Sequence of chain 1.J:
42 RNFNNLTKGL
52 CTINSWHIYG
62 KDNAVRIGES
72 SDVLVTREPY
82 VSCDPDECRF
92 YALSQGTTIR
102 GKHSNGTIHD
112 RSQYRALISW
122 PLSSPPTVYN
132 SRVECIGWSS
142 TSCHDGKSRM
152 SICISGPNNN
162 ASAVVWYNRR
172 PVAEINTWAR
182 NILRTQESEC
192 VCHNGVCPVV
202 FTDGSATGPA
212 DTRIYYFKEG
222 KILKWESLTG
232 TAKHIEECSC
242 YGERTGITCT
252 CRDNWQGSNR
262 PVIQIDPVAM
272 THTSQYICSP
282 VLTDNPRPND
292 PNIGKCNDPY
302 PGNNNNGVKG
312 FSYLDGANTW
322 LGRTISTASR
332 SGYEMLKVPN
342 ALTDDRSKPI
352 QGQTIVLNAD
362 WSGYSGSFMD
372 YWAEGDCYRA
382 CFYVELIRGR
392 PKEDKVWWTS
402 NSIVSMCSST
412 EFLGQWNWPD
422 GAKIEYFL

Binding-site contacts:
Ligand atom O4 contacts residue TRP398 of chain 1.J at 4.2 Å.
Ligand atom C2 contacts residue TRP398 of chain 1.J at 4.3 Å (hydrophobic).
Ligand atom O7 contacts residue ASN106 of chain 1.J at 3.2 Å (h-bond).
Ligand atom O7 contacts residue TRP398 of chain 1.J at 3.6 Å.
Ligand atom O3 contacts residue TRP398 of chain 1.J at 4.3 Å.
Ligand atom C7 contacts residue ASN106 of chain 1.J at 3.1 Å.
Ligand atom O5 contacts residue ASN106 of chain 1.J at 2.4 Å (h-bond).
Ligand atom N2 contacts residue ASN106 of chain 1.J at 2.8 Å (h-bond).
Ligand atom C3 contacts residue ASN106 of chain 1.J at 3.6 Å.
Ligand atom C1 contacts residue TRP398 of chain 1.J at 3.9 Å (hydrophobic).
Ligand atom C2 contacts residue ASN106 of chain 1.J at 2.3 Å.
Ligand atom C1 contacts residue ASN106 of chain 1.J at 1.4 Å.
Ligand atom C4 contacts residue ASN106 of chain 1.J at 4.2 Å.
Ligand atom C5 contacts residue TRP398 of chain 1.J at 4.2 Å (hydrophobic).
Ligand atom N2 contacts residue TRP398 of chain 1.J at 3.6 Å.
Ligand atom C7 contacts residue TRP398 of chain 1.J at 4.0 Å (hydrophobic).
Ligand atom C5 contacts residue ASN106 of chain 1.J at 3.6 Å.
Ligand atom C8 contacts residue ASN106 of chain 1.J at 4.2 Å.
Ligand atom C3 contacts residue TRP398 of chain 1.J at 3.9 Å (hydrophobic).
Ligand atom C8 contacts residue TRP398 of chain 1.J at 3.4 Å (hydrophobic).

The protein below binds the small molecule below.
Small molecule (SMILES): CC(=O)N[C@H]1[C@H](O[C@H]2[C@H](O)[C@@H](NC(C)=O)CO[C@@H]2CO)O[C@H](CO)[C@@H](O)[C@@H]1O